A protein and the small-molecule ligand that binds it are described below.
Small molecule (SMILES): CC(=O)O[C@H]1C[C@@]2(C)[C@@H](C[C@@H](O)[C@H]3[C@@]4(C)CC[C@@H](O)[C@@H](C)[C@@H]4CC[C@@]32C)/C1=C(\CCC=C(C)C)C(=O)O

Binding-site contacts:
Ligand atom C18 contacts residue ARG464 of chain 1.D at 3.5 Å.
Ligand atom C11 contacts residue ILE460 of chain 1.D at 4.1 Å (hydrophobic).
Ligand atom C3 contacts residue LEU461 of chain 1.D at 3.8 Å (hydrophobic).
Ligand atom C21 contacts residue GLU91 of chain 1.D at 3.9 Å.
Ligand atom C12 contacts residue ILE460 of chain 1.D at 4.3 Å (hydrophobic).
Ligand atom O6 contacts residue LEU461 of chain 1.D at 4.3 Å.
Ligand atom C7 contacts residue LYS315 of chain 1.D at 4.2 Å.
Ligand atom C4 contacts residue ARG464 of chain 1.D at 4.2 Å.
Ligand atom O4 contacts residue MG1 of chain 1.TG at 3.9 Å.
Ligand atom C3 contacts residue ASP434 of chain 1.D at 4.1 Å.
Ligand atom C21 contacts residue PHE88 of chain 1.D at 4.3 Å (hydrophobic).
Ligand atom C18 contacts residue GLU433 of chain 1.D at 4.0 Å.
Ligand atom C2 contacts residue ILE460 of chain 1.D at 4.2 Å (hydrophobic).
Ligand atom O2 contacts residue PRO83 of chain 1.D at 4.1 Å.
Ligand atom O6 contacts residue ARG464 of chain 1.D at 2.9 Å (salt-bridge).
Ligand atom C32 contacts residue PRO83 of chain 1.D at 3.7 Å (hydrophobic).
Ligand atom C19 contacts residue ASP434 of chain 1.D at 3.4 Å.
Ligand atom C6 contacts residue LYS315 of chain 1.D at 3.9 Å.
Ligand atom C1 contacts residue ILE460 of chain 1.D at 3.7 Å (hydrophobic).
Ligand atom C23 contacts residue PHE88 of chain 1.D at 3.7 Å (hydrophobic).
Ligand atom C2 contacts residue LEU461 of chain 1.D at 3.6 Å (hydrophobic).
Ligand atom C21 contacts residue PRO83 of chain 1.D at 3.8 Å (hydrophobic).
Ligand atom C3 contacts residue ARG464 of chain 1.D at 3.9 Å.
Ligand atom C7 contacts residue GLU91 of chain 1.D at 3.6 Å.
Ligand atom C27 contacts residue HIS85 of chain 1.D at 4.2 Å.
Ligand atom O1 contacts residue ILE460 of chain 1.D at 3.6 Å.
Ligand atom C18 contacts residue ASP434 of chain 1.D at 4.3 Å.
Ligand atom C25 contacts residue HIS85 of chain 1.D at 4.1 Å.
Ligand atom C32 contacts residue ASP81 of chain 1.D at 3.4 Å.
Ligand atom C2 contacts residue HIS457 of chain 1.D at 4.3 Å.
Ligand atom C4 contacts residue ASP434 of chain 1.D at 3.7 Å.
Ligand atom C27 contacts residue LEU456 of chain 1.D at 4.3 Å (hydrophobic).
Ligand atom C19 contacts residue PHE88 of chain 1.D at 4.0 Å (hydrophobic).
Ligand atom C11 contacts residue PHE88 of chain 1.D at 4.0 Å (hydrophobic).
Ligand atom C6 contacts residue GLU91 of chain 1.D at 3.5 Å.
Ligand atom C19 contacts residue HIS457 of chain 1.D at 4.3 Å.
Ligand atom C2 contacts residue ASP434 of chain 1.D at 4.0 Å.
Ligand atom C12 contacts residue PHE88 of chain 1.D at 3.6 Å (hydrophobic).
Ligand atom C28 contacts residue ILE460 of chain 1.D at 3.8 Å (hydrophobic).
Ligand atom C32 contacts residue THR82 of chain 1.D at 3.7 Å.

Sequence of chain 1.D:
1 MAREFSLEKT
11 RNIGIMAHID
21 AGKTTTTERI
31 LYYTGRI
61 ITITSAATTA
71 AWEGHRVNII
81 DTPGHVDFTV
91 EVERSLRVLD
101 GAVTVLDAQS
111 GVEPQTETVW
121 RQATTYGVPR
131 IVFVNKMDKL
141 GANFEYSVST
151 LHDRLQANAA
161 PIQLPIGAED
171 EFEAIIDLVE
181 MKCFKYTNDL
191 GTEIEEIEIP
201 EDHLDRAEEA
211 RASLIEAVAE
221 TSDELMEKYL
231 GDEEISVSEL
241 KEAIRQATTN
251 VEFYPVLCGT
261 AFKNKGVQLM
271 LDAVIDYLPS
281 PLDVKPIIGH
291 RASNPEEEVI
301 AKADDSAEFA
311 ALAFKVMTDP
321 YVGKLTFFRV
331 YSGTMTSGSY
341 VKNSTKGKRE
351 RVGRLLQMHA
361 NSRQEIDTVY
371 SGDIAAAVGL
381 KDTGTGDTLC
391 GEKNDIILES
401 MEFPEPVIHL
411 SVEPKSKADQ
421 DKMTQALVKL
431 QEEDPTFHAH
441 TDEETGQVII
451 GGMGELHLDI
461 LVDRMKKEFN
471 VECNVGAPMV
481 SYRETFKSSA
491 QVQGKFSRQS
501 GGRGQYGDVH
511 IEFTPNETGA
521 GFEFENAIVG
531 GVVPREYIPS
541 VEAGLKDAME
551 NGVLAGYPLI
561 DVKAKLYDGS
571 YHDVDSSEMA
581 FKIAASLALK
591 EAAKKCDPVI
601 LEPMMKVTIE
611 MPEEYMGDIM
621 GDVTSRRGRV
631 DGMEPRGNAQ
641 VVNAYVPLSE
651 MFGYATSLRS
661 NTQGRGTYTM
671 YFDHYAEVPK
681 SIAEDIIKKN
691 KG